A protein and the small-molecule ligand that binds it are described below.
Small molecule (SMILES): CC(=O)N[C@H]1[C@H](O[C@H]2[C@H](O)[C@@H](NC(C)=O)CO[C@@H]2CO)O[C@H](CO)[C@@H](O[C@@H]2O[C@H](CO[C@H]3O[C@H](CO)[C@@H](O)[C@H](O)[C@@H]3O)[C@@H](O)[C@H](O[C@H]3O[C@H](CO)[C@@H](O)[C@H](O)[C@@H]3O[C@H]3O[C@H](CO)[C@@H](O)[C@H](O)[C@@H]3O)[C@@H]2O)[C@@H]1O

Binding-site contacts:
Ligand atom C2 contacts residue ASN111 of chain 1.B at 2.5 Å.
Ligand atom C1 contacts residue ASP138 of chain 1.B at 3.6 Å.
Ligand atom O6 contacts residue ARG229 of chain 1.B at 3.7 Å.
Ligand atom C4 contacts residue SER198 of chain 1.B at 3.8 Å.
Ligand atom O4 contacts residue ASP138 of chain 1.B at 4.1 Å.
Ligand atom C8 contacts residue LEU137 of chain 1.B at 3.3 Å (hydrophobic).
Ligand atom O3 contacts residue ASP138 of chain 1.B at 2.5 Å (salt-bridge).
Ligand atom O6 contacts residue ASP250 of chain 1.B at 3.9 Å.
Ligand atom C7 contacts residue ASN111 of chain 1.B at 3.8 Å.
Ligand atom O6 contacts residue SER198 of chain 1.B at 2.8 Å (h-bond).
Ligand atom C8 contacts residue SER134 of chain 1.B at 3.3 Å.
Ligand atom O7 contacts residue ASN111 of chain 1.B at 3.9 Å.
Ligand atom C1 contacts residue ASN111 of chain 1.B at 1.4 Å.
Ligand atom O4 contacts residue LYS283 of chain 1.B at 4.2 Å.
Ligand atom C3 contacts residue ASP138 of chain 1.B at 3.1 Å.
Ligand atom N2 contacts residue ASN111 of chain 1.B at 3.0 Å (h-bond).
Ligand atom C2 contacts residue SER198 of chain 1.B at 3.8 Å.
Ligand atom C2 contacts residue ASP138 of chain 1.B at 3.4 Å.
Ligand atom C6 contacts residue SER198 of chain 1.B at 4.0 Å.
Ligand atom C8 contacts residue ILE136 of chain 1.B at 3.8 Å (hydrophobic).
Ligand atom C5 contacts residue THR113 of chain 1.B at 4.0 Å.
Ligand atom C5 contacts residue ASN111 of chain 1.B at 3.6 Å.
Ligand atom O5 contacts residue SER198 of chain 1.B at 3.5 Å.
Ligand atom O7 contacts residue ARG135 of chain 1.B at 3.7 Å.
Ligand atom C3 contacts residue ASN111 of chain 1.B at 3.9 Å.
Ligand atom C1 contacts residue SER198 of chain 1.B at 3.9 Å.
Ligand atom C7 contacts residue ARG135 of chain 1.B at 3.9 Å.
Ligand atom C8 contacts residue ASP138 of chain 1.B at 3.4 Å.
Ligand atom O5 contacts residue LEU213 of chain 1.B at 3.6 Å.
Ligand atom C7 contacts residue ILE136 of chain 1.B at 4.0 Å (hydrophobic).
Ligand atom N2 contacts residue ILE136 of chain 1.B at 3.7 Å.
Ligand atom O7 contacts residue SER198 of chain 1.B at 3.9 Å.
Ligand atom C6 contacts residue THR113 of chain 1.B at 3.9 Å.
Ligand atom C5 contacts residue SER198 of chain 1.B at 4.0 Å.
Ligand atom N2 contacts residue ASP138 of chain 1.B at 2.7 Å (salt-bridge).
Ligand atom O4 contacts residue ARG114 of chain 1.B at 3.8 Å.
Ligand atom C8 contacts residue ARG135 of chain 1.B at 3.7 Å.
Ligand atom O6 contacts residue LEU213 of chain 1.B at 3.9 Å.
Ligand atom O5 contacts residue ASN111 of chain 1.B at 2.3 Å (h-bond).
Ligand atom C7 contacts residue ASP138 of chain 1.B at 3.4 Å.

Sequence of chain 1.B:
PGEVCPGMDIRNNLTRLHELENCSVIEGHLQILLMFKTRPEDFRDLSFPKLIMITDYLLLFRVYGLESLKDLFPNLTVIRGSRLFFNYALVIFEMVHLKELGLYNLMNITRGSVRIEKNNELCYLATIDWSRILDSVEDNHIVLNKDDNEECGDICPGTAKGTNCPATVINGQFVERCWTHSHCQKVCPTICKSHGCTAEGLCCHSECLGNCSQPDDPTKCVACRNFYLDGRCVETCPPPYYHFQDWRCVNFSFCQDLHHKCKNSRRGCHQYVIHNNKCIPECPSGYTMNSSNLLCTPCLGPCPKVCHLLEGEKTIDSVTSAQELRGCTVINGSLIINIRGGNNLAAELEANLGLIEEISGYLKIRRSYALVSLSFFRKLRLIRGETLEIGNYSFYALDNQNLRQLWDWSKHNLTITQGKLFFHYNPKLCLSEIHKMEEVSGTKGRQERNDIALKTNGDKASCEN